Binding-site contacts:
Ligand atom O6 contacts residue ILE117 of chain 2.A at 3.8 Å.
Ligand atom O4 contacts residue VAL302 of chain 2.A at 3.5 Å.
Ligand atom C6 contacts residue VAL302 of chain 2.A at 3.7 Å (hydrophobic).
Ligand atom O2 contacts residue HIS63 of chain 2.A at 3.2 Å (h-bond).
Ligand atom O3 contacts residue VAL87 of chain 2.A at 4.0 Å.
Ligand atom C1 contacts residue HIS63 of chain 2.A at 3.8 Å.
Ligand atom C2 contacts residue HIS63 of chain 2.A at 3.5 Å.
Ligand atom C6 contacts residue GLU114 of chain 2.A at 3.6 Å.
Ligand atom C1 contacts residue THR40 of chain 2.A at 3.7 Å.
Ligand atom O1 contacts residue THR40 of chain 2.A at 3.0 Å (h-bond).
Ligand atom C2 contacts residue NAP1 of chain 2.B at 3.9 Å.
Ligand atom O4 contacts residue GLU114 of chain 2.A at 2.6 Å (salt-bridge).
Ligand atom O2 contacts residue ZN1 of chain 2.D at 2.5 Å.
Ligand atom C1 contacts residue NAP1 of chain 2.B at 3.0 Å.
Ligand atom C6 contacts residue HIS49 of chain 2.A at 3.8 Å.
Ligand atom C4 contacts residue GLU114 of chain 2.A at 3.4 Å.
Ligand atom O2 contacts residue GLU150 of chain 2.A at 2.5 Å (salt-bridge).
Ligand atom C3 contacts residue GLU150 of chain 2.A at 3.6 Å.
Ligand atom O1 contacts residue ASP38 of chain 2.A at 3.0 Å (salt-bridge).
Ligand atom C1 contacts residue ZN1 of chain 2.D at 3.0 Å.
Ligand atom O2 contacts residue ILE154 of chain 2.A at 3.8 Å.
Ligand atom O3 contacts residue GLU150 of chain 2.A at 3.1 Å (salt-bridge).
Ligand atom O6 contacts residue GLU114 of chain 2.A at 2.7 Å (salt-bridge).
Ligand atom C2 contacts residue GLU150 of chain 2.A at 3.4 Å.
Ligand atom O3 contacts residue ASN303 of chain 2.A at 2.9 Å (h-bond).
Ligand atom C3 contacts residue NAP1 of chain 2.B at 3.9 Å.
Ligand atom O1 contacts residue NAP1 of chain 2.B at 3.1 Å.
Ligand atom O5 contacts residue THR40 of chain 2.A at 3.5 Å (h-bond).
Ligand atom O2 contacts residue NAP1 of chain 2.B at 3.7 Å.
Ligand atom C2 contacts residue ILE117 of chain 2.A at 3.9 Å (hydrophobic).
Ligand atom C3 contacts residue ILE154 of chain 2.A at 3.9 Å (hydrophobic).
Ligand atom C5 contacts residue NAP1 of chain 2.B at 3.6 Å.
Ligand atom O6 contacts residue HIS49 of chain 2.A at 3.0 Å (h-bond).
Ligand atom C3 contacts residue ASN303 of chain 2.A at 3.9 Å.
Ligand atom O4 contacts residue NAP1 of chain 2.B at 3.9 Å.
Ligand atom C2 contacts residue ZN1 of chain 2.D at 3.1 Å.
Ligand atom O1 contacts residue HIS63 of chain 2.A at 3.0 Å (h-bond).
Ligand atom O4 contacts residue ASN303 of chain 2.A at 3.3 Å (h-bond).
Ligand atom O1 contacts residue ZN1 of chain 2.D at 2.0 Å.
Ligand atom O5 contacts residue NAP1 of chain 2.B at 3.8 Å.

Sequence of chain 2.A:
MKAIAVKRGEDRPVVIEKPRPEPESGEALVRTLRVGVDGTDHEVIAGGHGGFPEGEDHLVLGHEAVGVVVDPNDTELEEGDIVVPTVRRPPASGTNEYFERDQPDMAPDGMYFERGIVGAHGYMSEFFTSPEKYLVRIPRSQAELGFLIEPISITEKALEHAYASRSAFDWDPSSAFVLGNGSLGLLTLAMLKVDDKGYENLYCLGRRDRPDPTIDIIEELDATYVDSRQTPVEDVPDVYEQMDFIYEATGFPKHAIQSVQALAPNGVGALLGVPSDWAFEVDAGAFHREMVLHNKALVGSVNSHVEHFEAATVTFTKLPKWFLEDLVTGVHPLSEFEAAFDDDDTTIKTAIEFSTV

The protein below binds the small molecule below.
Small molecule (SMILES): OC[C@H]1O[C@@H](O)[C@H](O)[C@@H](O)[C@@H]1O